Sequence of chain 1.A:
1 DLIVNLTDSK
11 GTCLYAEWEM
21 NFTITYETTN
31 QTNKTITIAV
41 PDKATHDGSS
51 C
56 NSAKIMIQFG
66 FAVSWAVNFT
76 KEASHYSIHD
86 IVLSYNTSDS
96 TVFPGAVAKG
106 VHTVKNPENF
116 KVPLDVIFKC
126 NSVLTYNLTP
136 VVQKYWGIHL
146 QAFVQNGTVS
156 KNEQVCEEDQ

A small-molecule ligand and the protein it binds are described below.
Small molecule (SMILES): CC(=O)N[C@@H]1[C@@H](O)[C@H](O)[C@@H](CO)O[C@H]1O

Binding-site contacts:
Ligand atom O5 contacts residue ASN73 of chain 1.A at 2.4 Å (h-bond).
Ligand atom C7 contacts residue ASN73 of chain 1.A at 4.0 Å.
Ligand atom C1 contacts residue ASP85 of chain 1.A at 3.0 Å.
Ligand atom C5 contacts residue ASN73 of chain 1.A at 3.6 Å.
Ligand atom C7 contacts residue THR75 of chain 1.A at 4.1 Å.
Ligand atom C8 contacts residue THR75 of chain 1.A at 3.9 Å.
Ligand atom C2 contacts residue ASN73 of chain 1.A at 2.5 Å.
Ligand atom C4 contacts residue ASN73 of chain 1.A at 4.2 Å.
Ligand atom C2 contacts residue ASP85 of chain 1.A at 3.8 Å.
Ligand atom N2 contacts residue ASN73 of chain 1.A at 2.9 Å (h-bond).
Ligand atom C7 contacts residue ASP85 of chain 1.A at 4.5 Å.
Ligand atom C1 contacts residue ASN73 of chain 1.A at 1.4 Å.
Ligand atom C3 contacts residue ASN73 of chain 1.A at 3.8 Å.
Ligand atom N2 contacts residue ASP85 of chain 1.A at 3.4 Å (salt-bridge).
Ligand atom O7 contacts residue SER57 of chain 1.A at 4.2 Å.
Ligand atom O5 contacts residue ASP85 of chain 1.A at 4.2 Å.
Ligand atom O7 contacts residue THR75 of chain 1.A at 4.5 Å.
Ligand atom O6 contacts residue ASN73 of chain 1.A at 4.3 Å.